This protein binds this small molecule.
Small molecule (SMILES): CCNC(=O)c1cc2c(-c3cc(S(C)(=O)=O)ccc3Oc3ccc(F)cc3F)cn(C)c(=O)c2[nH]1

Binding-site contacts:
Ligand atom F34 contacts residue MET95 of chain 1.A at 3.6 Å.
Ligand atom C19 contacts residue ASN86 of chain 1.A at 3.8 Å.
Ligand atom N27 contacts residue ASN86 of chain 1.A at 2.9 Å (h-bond).
Ligand atom C17 contacts residue VAL33 of chain 1.A at 3.8 Å (hydrophobic).
Ligand atom F34 contacts residue TRP27 of chain 1.A at 3.6 Å.
Ligand atom C24 contacts residue LEU40 of chain 1.A at 3.9 Å (hydrophobic).
Ligand atom C15 contacts residue ASN86 of chain 1.A at 3.9 Å.
Ligand atom O31 contacts residue PRO32 of chain 1.A at 3.8 Å.
Ligand atom O31 contacts residue ASP34 of chain 1.A at 2.9 Å (salt-bridge).
Ligand atom C4 contacts residue TRP27 of chain 1.A at 3.6 Å (hydrophobic).
Ligand atom C21 contacts residue HIS90 of chain 1.A at 3.4 Å.
Ligand atom C16 contacts residue ASN86 of chain 1.A at 3.6 Å.
Ligand atom C20 contacts residue ASN86 of chain 1.A at 3.8 Å.
Ligand atom N26 contacts residue VAL33 of chain 1.A at 3.6 Å.
Ligand atom F34 contacts residue PRO28 of chain 1.A at 3.7 Å.
Ligand atom C5 contacts residue LEU38 of chain 1.A at 3.5 Å (hydrophobic).
Ligand atom N26 contacts residue VAL92 of chain 1.A at 3.6 Å.
Ligand atom C19 contacts residue VAL92 of chain 1.A at 3.7 Å (hydrophobic).
Ligand atom F33 contacts residue GLU91 of chain 1.A at 3.6 Å.
Ligand atom C3 contacts residue HIS90 of chain 1.A at 3.8 Å.
Ligand atom N25 contacts residue ASN86 of chain 1.A at 2.8 Å (h-bond).
Ligand atom C22 contacts residue PHE29 of chain 1.A at 3.7 Å (hydrophobic).
Ligand atom C17 contacts residue PRO28 of chain 1.A at 3.6 Å (hydrophobic).
Ligand atom O28 contacts residue ASN86 of chain 1.A at 2.9 Å (h-bond).
Ligand atom C14 contacts residue LEU38 of chain 1.A at 3.7 Å (hydrophobic).
Ligand atom O29 contacts residue LEU40 of chain 1.A at 3.9 Å.
Ligand atom C13 contacts residue TRP27 of chain 1.A at 3.9 Å (hydrophobic).
Ligand atom C12 contacts residue HIS90 of chain 1.A at 3.9 Å.
Ligand atom C2 contacts residue TRP27 of chain 1.A at 3.4 Å (hydrophobic).
Ligand atom C21 contacts residue PRO87 of chain 1.A at 3.9 Å (hydrophobic).
Ligand atom F34 contacts residue VAL92 of chain 1.A at 3.7 Å.
Ligand atom C22 contacts residue VAL33 of chain 1.A at 3.7 Å (hydrophobic).
Ligand atom C22 contacts residue PRO28 of chain 1.A at 3.5 Å (hydrophobic).
Ligand atom C24 contacts residue ASN86 of chain 1.A at 3.9 Å.
Ligand atom O31 contacts residue VAL33 of chain 1.A at 3.9 Å.
Ligand atom C10 contacts residue TRP27 of chain 1.A at 3.9 Å (hydrophobic).
Ligand atom C6 contacts residue LEU38 of chain 1.A at 3.7 Å (hydrophobic).
Ligand atom N27 contacts residue TYR85 of chain 1.A at 3.8 Å.
Ligand atom O28 contacts residue CYS82 of chain 1.A at 3.9 Å.
Ligand atom C8 contacts residue LEU38 of chain 1.A at 3.8 Å (hydrophobic).

Sequence of chain 1.A:
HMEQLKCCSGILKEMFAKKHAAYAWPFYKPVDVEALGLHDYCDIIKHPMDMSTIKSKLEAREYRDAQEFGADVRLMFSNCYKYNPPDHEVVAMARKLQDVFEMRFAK